A small-molecule ligand and the protein it binds are described below.
Small molecule (SMILES): Nc1nc(=O)c2ncn([C@H]3C[C@H](O)[C@@H](CO)O3)c2[nH]1

Sequence of chain 4.A:
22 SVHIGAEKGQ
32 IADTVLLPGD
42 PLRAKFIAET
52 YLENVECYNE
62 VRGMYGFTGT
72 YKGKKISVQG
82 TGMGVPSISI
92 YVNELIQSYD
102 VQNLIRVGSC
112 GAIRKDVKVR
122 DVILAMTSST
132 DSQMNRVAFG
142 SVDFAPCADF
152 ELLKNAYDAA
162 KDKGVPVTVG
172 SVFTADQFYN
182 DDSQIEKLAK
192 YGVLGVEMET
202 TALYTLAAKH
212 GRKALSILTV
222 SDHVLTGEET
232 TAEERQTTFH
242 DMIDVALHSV

Binding-site contacts:
Ligand atom N7 contacts residue CYS111 of chain 4.A at 3.6 Å.
Ligand atom C1' contacts residue SER110 of chain 4.A at 3.5 Å.
Ligand atom C2' contacts residue GLU198 of chain 4.A at 3.6 Å.
Ligand atom C6 contacts residue VAL197 of chain 4.A at 3.8 Å (hydrophobic).
Ligand atom N1 contacts residue VAL197 of chain 4.A at 3.7 Å.
Ligand atom C2' contacts residue MET199 of chain 4.A at 3.4 Å (hydrophobic).
Ligand atom C5' contacts residue MET84 of chain 4.A at 4.0 Å (hydrophobic).
Ligand atom N7 contacts residue SER110 of chain 4.A at 4.0 Å.
Ligand atom C4 contacts residue VAL197 of chain 4.A at 3.6 Å (hydrophobic).
Ligand atom N7 contacts residue SER222 of chain 4.A at 2.7 Å (h-bond).
Ligand atom C5' contacts residue PHE179 of chain 4.A at 3.6 Å (hydrophobic).
Ligand atom C2' contacts residue GLU200 of chain 4.A at 3.4 Å.
Ligand atom C2 contacts residue PHE179 of chain 4.A at 3.7 Å (hydrophobic).
Ligand atom O6 contacts residue GLY112 of chain 4.A at 3.1 Å.
Ligand atom O5' contacts residue HIS24 of chain 2.A at 3.0 Å (h-bond).
Ligand atom C5 contacts residue VAL197 of chain 4.A at 3.7 Å (hydrophobic).
Ligand atom N3 contacts residue VAL197 of chain 4.A at 3.6 Å.
Ligand atom N2 contacts residue VAL197 of chain 4.A at 3.5 Å.
Ligand atom O5' contacts residue PHE179 of chain 4.A at 3.2 Å.
Ligand atom C5' contacts residue HIS24 of chain 2.A at 3.8 Å.
Ligand atom C8 contacts residue CYS111 of chain 4.A at 3.7 Å (hydrophobic).
Ligand atom N9 contacts residue SER110 of chain 4.A at 3.6 Å.
Ligand atom C5 contacts residue SER222 of chain 4.A at 3.8 Å.
Ligand atom C8 contacts residue SER110 of chain 4.A at 3.3 Å.
Ligand atom O6 contacts residue VAL225 of chain 4.A at 3.4 Å.
Ligand atom N2 contacts residue PHE179 of chain 4.A at 3.8 Å.
Ligand atom C2 contacts residue VAL197 of chain 4.A at 3.8 Å (hydrophobic).
Ligand atom N1 contacts residue PHE179 of chain 4.A at 3.9 Å.
Ligand atom C5 contacts residue GLY112 of chain 4.A at 3.5 Å.
Ligand atom C6 contacts residue GLY112 of chain 4.A at 3.6 Å.
Ligand atom C3' contacts residue GLU200 of chain 4.A at 3.5 Å.
Ligand atom O3' contacts residue GLU200 of chain 4.A at 2.6 Å (salt-bridge).
Ligand atom C8 contacts residue SER222 of chain 4.A at 3.5 Å.
Ligand atom N7 contacts residue GLY112 of chain 4.A at 3.4 Å (h-bond).
Ligand atom O6 contacts residue SER222 of chain 4.A at 4.0 Å.
Ligand atom O5' contacts residue ARG63 of chain 2.A at 3.9 Å.
Ligand atom C5' contacts residue MET199 of chain 4.A at 4.0 Å (hydrophobic).
Ligand atom C3' contacts residue MET199 of chain 4.A at 3.6 Å (hydrophobic).
Ligand atom N3 contacts residue PHE179 of chain 4.A at 3.8 Å.
Ligand atom N3 contacts residue GLU198 of chain 4.A at 3.8 Å.

Sequence of chain 2.A:
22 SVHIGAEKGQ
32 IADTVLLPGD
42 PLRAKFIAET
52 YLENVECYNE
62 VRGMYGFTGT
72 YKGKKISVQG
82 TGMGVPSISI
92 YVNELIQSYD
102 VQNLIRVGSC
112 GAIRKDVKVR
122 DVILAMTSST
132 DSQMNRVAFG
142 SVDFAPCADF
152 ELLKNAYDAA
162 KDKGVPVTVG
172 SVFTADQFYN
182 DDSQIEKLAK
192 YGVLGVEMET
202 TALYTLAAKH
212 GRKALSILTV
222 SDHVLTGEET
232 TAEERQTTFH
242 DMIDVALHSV